Sequence of chain 1.D:
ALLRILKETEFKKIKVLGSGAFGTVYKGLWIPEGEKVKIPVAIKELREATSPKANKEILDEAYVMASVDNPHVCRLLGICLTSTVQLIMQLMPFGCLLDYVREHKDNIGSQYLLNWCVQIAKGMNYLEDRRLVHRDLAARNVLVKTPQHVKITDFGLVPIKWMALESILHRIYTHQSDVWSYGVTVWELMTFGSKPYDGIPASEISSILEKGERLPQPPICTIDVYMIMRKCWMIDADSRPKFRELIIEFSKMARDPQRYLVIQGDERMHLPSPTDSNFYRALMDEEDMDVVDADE

A small-molecule ligand and the protein it binds are described below.
Small molecule (SMILES): O=C(Nc1nccs1)[C@@H](c1cc(F)ccc1O)N1Cc2ccccc2C1=O

Binding-site contacts:
Ligand atom N13 contacts residue MET95 of chain 1.D at 3.6 Å (h-bond).
Ligand atom O17 contacts residue LEU93 of chain 1.D at 3.2 Å.
Ligand atom C21 contacts residue LEU163 of chain 1.D at 3.7 Å (hydrophobic).
Ligand atom S16 contacts residue LYS50 of chain 1.D at 3.5 Å.
Ligand atom C15 contacts residue ILE49 of chain 1.D at 3.6 Å (hydrophobic).
Ligand atom C09 contacts residue ASP160 of chain 1.D at 3.5 Å.
Ligand atom C15 contacts residue LEU93 of chain 1.D at 3.5 Å (hydrophobic).
Ligand atom C12 contacts residue MET95 of chain 1.D at 3.6 Å (hydrophobic).
Ligand atom N13 contacts residue LYS50 of chain 1.D at 3.7 Å.
Ligand atom C22 contacts residue ILE64 of chain 1.D at 3.5 Å (hydrophobic).
Ligand atom C19 contacts residue LEU93 of chain 1.D at 3.5 Å (hydrophobic).
Ligand atom N13 contacts residue ANP1 of chain 1.N at 3.7 Å.
Ligand atom F06 contacts residue ARG81 of chain 1.D at 2.9 Å.
Ligand atom C04 contacts residue PHE161 of chain 1.D at 3.5 Å (hydrophobic).
Ligand atom O01 contacts residue MET71 of chain 1.D at 3.6 Å (h-bond).
Ligand atom C04 contacts residue CYS80 of chain 1.D at 3.5 Å (hydrophobic).
Ligand atom F06 contacts residue MET95 of chain 1.D at 3.1 Å.
Ligand atom C12 contacts residue LYS50 of chain 1.D at 3.7 Å.
Ligand atom C26 contacts residue MET71 of chain 1.D at 3.5 Å (hydrophobic).
Ligand atom C03 contacts residue PHE161 of chain 1.D at 3.4 Å (hydrophobic).
Ligand atom F06 contacts residue LEU82 of chain 1.D at 3.0 Å.
Ligand atom S16 contacts residue MET95 of chain 1.D at 3.4 Å.
Ligand atom C05 contacts residue LEU82 of chain 1.D at 3.7 Å (hydrophobic).
Ligand atom C15 contacts residue MET95 of chain 1.D at 3.3 Å (hydrophobic).
Ligand atom C02 contacts residue ASP160 of chain 1.D at 3.6 Å.
Ligand atom O01 contacts residue LEU163 of chain 1.D at 3.0 Å.
Ligand atom C20 contacts residue LEU93 of chain 1.D at 3.5 Å (hydrophobic).
Ligand atom N11 contacts residue ASP160 of chain 1.D at 3.1 Å (salt-bridge).
Ligand atom C19 contacts residue LEU163 of chain 1.D at 3.4 Å (hydrophobic).
Ligand atom C25 contacts residue MET71 of chain 1.D at 3.7 Å (hydrophobic).
Ligand atom C14 contacts residue LYS50 of chain 1.D at 3.6 Å.
Ligand atom C15 contacts residue LYS50 of chain 1.D at 3.2 Å.
Ligand atom F06 contacts residue CYS80 of chain 1.D at 3.6 Å.
Ligand atom O01 contacts residue ASP160 of chain 1.D at 3.3 Å.
Ligand atom C23 contacts residue ILE64 of chain 1.D at 3.2 Å (hydrophobic).
Ligand atom C20 contacts residue LEU163 of chain 1.D at 3.6 Å (hydrophobic).
Ligand atom O27 contacts residue LEU163 of chain 1.D at 3.1 Å.
Ligand atom O01 contacts residue PHE161 of chain 1.D at 2.8 Å (h-bond).
Ligand atom C15 contacts residue ALA48 of chain 1.D at 3.4 Å (hydrophobic).
Ligand atom C14 contacts residue MET95 of chain 1.D at 3.7 Å (hydrophobic).